A small-molecule ligand and the protein it binds are described below.
Small molecule (SMILES): CC(=O)N[C@H]1[C@H](O[C@H]2[C@H](O)[C@@H](NC(C)=O)CO[C@@H]2CO)O[C@H](CO)[C@@H](O)[C@@H]1O

Sequence of chain 1.B:
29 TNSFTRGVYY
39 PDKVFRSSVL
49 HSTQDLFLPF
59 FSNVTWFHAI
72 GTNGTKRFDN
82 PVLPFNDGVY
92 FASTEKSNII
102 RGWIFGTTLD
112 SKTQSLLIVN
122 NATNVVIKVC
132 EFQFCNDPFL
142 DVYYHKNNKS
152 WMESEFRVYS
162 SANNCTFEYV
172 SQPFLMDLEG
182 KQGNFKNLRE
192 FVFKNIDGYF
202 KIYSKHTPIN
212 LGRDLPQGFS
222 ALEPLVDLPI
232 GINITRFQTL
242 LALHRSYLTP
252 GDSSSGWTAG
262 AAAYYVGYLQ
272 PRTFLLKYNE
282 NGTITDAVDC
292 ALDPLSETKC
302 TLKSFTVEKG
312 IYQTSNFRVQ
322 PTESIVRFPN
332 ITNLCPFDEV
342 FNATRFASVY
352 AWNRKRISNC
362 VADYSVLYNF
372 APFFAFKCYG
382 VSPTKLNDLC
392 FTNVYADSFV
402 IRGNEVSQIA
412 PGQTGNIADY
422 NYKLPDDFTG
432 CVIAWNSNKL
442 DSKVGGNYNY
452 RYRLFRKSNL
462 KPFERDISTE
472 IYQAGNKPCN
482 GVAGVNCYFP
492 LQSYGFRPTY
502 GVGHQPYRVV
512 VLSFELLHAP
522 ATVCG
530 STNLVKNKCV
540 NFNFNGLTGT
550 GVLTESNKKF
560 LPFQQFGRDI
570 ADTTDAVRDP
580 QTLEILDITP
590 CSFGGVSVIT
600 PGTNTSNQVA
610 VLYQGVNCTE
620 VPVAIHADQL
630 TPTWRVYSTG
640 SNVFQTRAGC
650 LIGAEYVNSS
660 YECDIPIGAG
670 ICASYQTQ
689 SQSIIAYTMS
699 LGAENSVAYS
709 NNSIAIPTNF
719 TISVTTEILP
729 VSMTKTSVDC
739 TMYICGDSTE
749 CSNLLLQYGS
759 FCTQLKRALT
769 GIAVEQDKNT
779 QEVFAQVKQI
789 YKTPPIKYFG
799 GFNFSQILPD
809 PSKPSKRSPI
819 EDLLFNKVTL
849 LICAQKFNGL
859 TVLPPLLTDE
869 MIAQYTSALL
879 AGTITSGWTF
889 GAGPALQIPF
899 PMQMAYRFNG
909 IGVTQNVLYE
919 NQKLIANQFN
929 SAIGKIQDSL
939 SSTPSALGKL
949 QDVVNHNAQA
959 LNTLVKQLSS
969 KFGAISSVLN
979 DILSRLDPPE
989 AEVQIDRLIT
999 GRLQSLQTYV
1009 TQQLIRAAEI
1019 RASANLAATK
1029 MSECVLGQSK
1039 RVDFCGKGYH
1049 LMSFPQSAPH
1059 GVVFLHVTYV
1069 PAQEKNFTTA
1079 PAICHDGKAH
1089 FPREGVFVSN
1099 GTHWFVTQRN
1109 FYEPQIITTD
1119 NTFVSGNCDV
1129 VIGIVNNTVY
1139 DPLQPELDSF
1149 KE

Binding-site contacts:
Ligand atom C3 contacts residue ASN801 of chain 1.B at 3.7 Å.
Ligand atom N2 contacts residue ASN801 of chain 1.B at 3.3 Å (h-bond).
Ligand atom C2 contacts residue ASN801 of chain 1.B at 2.5 Å.
Ligand atom C7 contacts residue ASN801 of chain 1.B at 3.3 Å.
Ligand atom O5 contacts residue SER803 of chain 1.B at 2.5 Å (h-bond).
Ligand atom C6 contacts residue GLN804 of chain 1.B at 4.3 Å.
Ligand atom O7 contacts residue ASN801 of chain 1.B at 3.2 Å (h-bond).
Ligand atom O5 contacts residue ASN801 of chain 1.B at 2.4 Å (h-bond).
Ligand atom O6 contacts residue ASN801 of chain 1.B at 3.2 Å (h-bond).
Ligand atom C1 contacts residue SER803 of chain 1.B at 3.5 Å.
Ligand atom C6 contacts residue SER803 of chain 1.B at 4.2 Å.
Ligand atom C4 contacts residue ASN801 of chain 1.B at 3.9 Å.
Ligand atom C6 contacts residue ASN801 of chain 1.B at 3.2 Å.
Ligand atom C5 contacts residue SER803 of chain 1.B at 3.4 Å.
Ligand atom C8 contacts residue ASN801 of chain 1.B at 3.7 Å.
Ligand atom C5 contacts residue ASN801 of chain 1.B at 3.2 Å.
Ligand atom C1 contacts residue ASN801 of chain 1.B at 1.4 Å.